Binding-site contacts:
Ligand atom C contacts residue VAL35 of chain 1.B at 4.4 Å (hydrophobic).
Ligand atom C2 contacts residue ASP59 of chain 1.B at 3.7 Å.
Ligand atom C2 contacts residue ALA60 of chain 1.B at 4.4 Å (hydrophobic).
Ligand atom C1 contacts residue ILE75 of chain 1.B at 4.1 Å (hydrophobic).
Ligand atom C8 contacts residue ILE75 of chain 1.B at 3.6 Å (hydrophobic).
Ligand atom C contacts residue ILE75 of chain 1.B at 3.8 Å (hydrophobic).
Ligand atom F contacts residue VAL76 of chain 1.B at 3.8 Å.
Ligand atom C contacts residue LYS77 of chain 1.B at 4.4 Å.
Ligand atom F contacts residue ILE75 of chain 1.B at 4.1 Å.
Ligand atom F1 contacts residue ILE75 of chain 1.B at 4.2 Å.
Ligand atom C2 contacts residue CYS61 of chain 1.B at 3.7 Å (hydrophobic).
Ligand atom F1 contacts residue ALA60 of chain 1.B at 3.3 Å.
Ligand atom C4 contacts residue CYS61 of chain 1.B at 3.7 Å (hydrophobic).
Ligand atom C6 contacts residue TYR179 of chain 1.B at 4.0 Å (hydrophobic).
Ligand atom F1 contacts residue CYS61 of chain 1.B at 3.2 Å.
Ligand atom O contacts residue CYS61 of chain 1.B at 3.1 Å.
Ligand atom C5 contacts residue TYR179 of chain 1.B at 4.3 Å (hydrophobic).
Ligand atom C2 contacts residue ILE75 of chain 1.B at 4.2 Å (hydrophobic).
Ligand atom F contacts residue VAL35 of chain 1.B at 3.4 Å.
Ligand atom C1 contacts residue VAL76 of chain 1.B at 4.3 Å (hydrophobic).
Ligand atom C contacts residue VAL76 of chain 1.B at 4.4 Å (hydrophobic).
Ligand atom F1 contacts residue ASP59 of chain 1.B at 3.3 Å.
Ligand atom C8 contacts residue VAL35 of chain 1.B at 4.3 Å (hydrophobic).
Ligand atom C7 contacts residue ILE75 of chain 1.B at 4.1 Å (hydrophobic).
Ligand atom C6 contacts residue ILE75 of chain 1.B at 4.5 Å (hydrophobic).
Ligand atom C1 contacts residue LYS77 of chain 1.B at 4.1 Å.
Ligand atom C3 contacts residue CYS61 of chain 1.B at 3.6 Å (hydrophobic).
Ligand atom F contacts residue LYS77 of chain 1.B at 3.6 Å.
Ligand atom C1 contacts residue ASP59 of chain 1.B at 3.8 Å.

A protein and the small-molecule ligand that binds it are described below.
Small molecule (SMILES): Fc1cc(F)c2c(c1)C=CCO2

Sequence of chain 1.B:
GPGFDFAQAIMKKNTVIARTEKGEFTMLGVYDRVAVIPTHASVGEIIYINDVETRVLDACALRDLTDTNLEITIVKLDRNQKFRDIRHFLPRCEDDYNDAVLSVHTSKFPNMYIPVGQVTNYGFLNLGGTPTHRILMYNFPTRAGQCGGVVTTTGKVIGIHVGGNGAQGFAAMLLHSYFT